This small molecule binds to this protein.
Small molecule (SMILES): CC(=O)N[C@@H]1[C@@H](O)[C@H](O)[C@@H](CO)O[C@H]1O

Sequence of chain 1.A:
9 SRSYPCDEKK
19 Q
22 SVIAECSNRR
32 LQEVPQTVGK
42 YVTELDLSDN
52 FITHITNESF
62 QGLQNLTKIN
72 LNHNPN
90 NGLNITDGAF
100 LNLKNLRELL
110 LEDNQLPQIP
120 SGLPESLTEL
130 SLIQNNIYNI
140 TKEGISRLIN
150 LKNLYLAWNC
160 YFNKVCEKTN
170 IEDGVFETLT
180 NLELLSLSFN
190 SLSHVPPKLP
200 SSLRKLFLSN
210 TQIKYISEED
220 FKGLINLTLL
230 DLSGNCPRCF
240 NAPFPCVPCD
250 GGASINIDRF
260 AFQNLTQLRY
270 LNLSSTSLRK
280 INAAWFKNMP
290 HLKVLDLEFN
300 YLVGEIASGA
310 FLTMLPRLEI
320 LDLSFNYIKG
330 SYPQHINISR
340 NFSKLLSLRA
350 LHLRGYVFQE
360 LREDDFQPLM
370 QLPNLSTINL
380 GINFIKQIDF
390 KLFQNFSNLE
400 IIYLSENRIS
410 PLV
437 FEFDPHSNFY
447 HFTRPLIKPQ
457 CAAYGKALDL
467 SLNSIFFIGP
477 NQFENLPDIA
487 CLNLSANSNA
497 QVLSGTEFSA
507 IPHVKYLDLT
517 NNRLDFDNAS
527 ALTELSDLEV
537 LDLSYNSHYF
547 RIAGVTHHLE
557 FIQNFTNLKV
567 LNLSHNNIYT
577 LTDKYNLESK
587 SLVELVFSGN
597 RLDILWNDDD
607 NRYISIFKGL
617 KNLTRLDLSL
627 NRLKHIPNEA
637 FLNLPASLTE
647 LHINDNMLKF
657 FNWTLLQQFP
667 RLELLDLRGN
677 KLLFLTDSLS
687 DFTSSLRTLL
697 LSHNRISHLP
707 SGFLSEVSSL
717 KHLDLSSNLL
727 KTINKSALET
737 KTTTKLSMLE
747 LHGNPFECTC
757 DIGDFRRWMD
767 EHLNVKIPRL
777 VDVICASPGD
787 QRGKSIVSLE

Binding-site contacts:
Ligand atom C4 contacts residue ASN524 of chain 1.A at 4.2 Å.
Ligand atom C1 contacts residue SER500 of chain 1.A at 4.0 Å.
Ligand atom C1 contacts residue ASN524 of chain 1.A at 1.4 Å.
Ligand atom O6 contacts residue SER500 of chain 1.A at 4.0 Å.
Ligand atom C7 contacts residue ASN524 of chain 1.A at 3.7 Å.
Ligand atom O7 contacts residue ASN524 of chain 1.A at 4.0 Å.
Ligand atom C5 contacts residue ASN524 of chain 1.A at 3.5 Å.
Ligand atom C2 contacts residue ASN524 of chain 1.A at 2.5 Å.
Ligand atom O5 contacts residue SER500 of chain 1.A at 3.5 Å.
Ligand atom O5 contacts residue ASN524 of chain 1.A at 2.3 Å (h-bond).
Ligand atom N2 contacts residue ASN524 of chain 1.A at 3.0 Å (h-bond).
Ligand atom C3 contacts residue ASN524 of chain 1.A at 3.9 Å.
Ligand atom C5 contacts residue SER500 of chain 1.A at 4.1 Å.
Ligand atom N2 contacts residue SER526 of chain 1.A at 4.5 Å.
Ligand atom C8 contacts residue ASN524 of chain 1.A at 4.3 Å.
Ligand atom C8 contacts residue ALA525 of chain 1.A at 4.0 Å (hydrophobic).
Ligand atom C6 contacts residue SER500 of chain 1.A at 4.0 Å.